Sequence of chain 1.B:
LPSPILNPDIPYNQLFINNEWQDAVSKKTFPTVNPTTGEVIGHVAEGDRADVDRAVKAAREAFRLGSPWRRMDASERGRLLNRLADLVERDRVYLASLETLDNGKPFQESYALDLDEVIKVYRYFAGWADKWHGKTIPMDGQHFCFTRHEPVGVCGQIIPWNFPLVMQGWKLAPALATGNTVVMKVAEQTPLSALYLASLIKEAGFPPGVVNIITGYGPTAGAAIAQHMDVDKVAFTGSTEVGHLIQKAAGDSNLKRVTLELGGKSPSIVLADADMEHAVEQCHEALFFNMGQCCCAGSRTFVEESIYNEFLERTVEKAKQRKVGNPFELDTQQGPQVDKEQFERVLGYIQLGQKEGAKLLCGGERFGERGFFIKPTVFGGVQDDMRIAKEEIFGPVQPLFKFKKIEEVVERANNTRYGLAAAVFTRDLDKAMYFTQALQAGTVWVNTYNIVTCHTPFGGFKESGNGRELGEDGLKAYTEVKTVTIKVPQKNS

A small-molecule ligand and the protein it binds are described below.
Small molecule (SMILES): COc1ccccc1-n1cc(-c2ccc(-c3ccccc3)cc2)[n+]2c1CCCCC2

Binding-site contacts:
Ligand atom N4 contacts residue ASN455 of chain 1.B at 3.5 Å (h-bond).
Ligand atom C25 contacts residue LEU118 of chain 1.B at 4.0 Å (hydrophobic).
Ligand atom C14 contacts residue GLU290 of chain 1.B at 3.7 Å.
Ligand atom C29 contacts residue GLU122 of chain 1.B at 3.6 Å.
Ligand atom C18 contacts residue ASN455 of chain 1.B at 3.8 Å.
Ligand atom N2 contacts residue PHE294 of chain 1.B at 3.8 Å.
Ligand atom C29 contacts residue ASN455 of chain 1.B at 3.8 Å.
Ligand atom C22 contacts residue PHE168 of chain 1.B at 3.6 Å (hydrophobic).
Ligand atom C21 contacts residue PHE168 of chain 1.B at 3.7 Å (hydrophobic).
Ligand atom C15 contacts residue GLU290 of chain 1.B at 3.7 Å.
Ligand atom C1 contacts residue PHE294 of chain 1.B at 3.4 Å (hydrophobic).
Ligand atom C30 contacts residue ASN455 of chain 1.B at 4.0 Å.
Ligand atom O24 contacts residue PHE294 of chain 1.B at 3.7 Å.
Ligand atom C16 contacts residue GLU290 of chain 1.B at 3.8 Å.
Ligand atom C30 contacts residue VAL457 of chain 1.B at 3.7 Å (hydrophobic).
Ligand atom C7 contacts residue LEU118 of chain 1.B at 3.8 Å (hydrophobic).
Ligand atom C19 contacts residue PHE294 of chain 1.B at 4.0 Å (hydrophobic).
Ligand atom C29 contacts residue THR458 of chain 1.B at 4.1 Å.
Ligand atom C17 contacts residue GLN287 of chain 1.B at 3.8 Å.
Ligand atom C16 contacts residue GLU286 of chain 1.B at 3.8 Å.
Ligand atom C25 contacts residue ASP119 of chain 1.B at 3.6 Å.
Ligand atom C7 contacts residue PHE294 of chain 1.B at 3.8 Å (hydrophobic).
Ligand atom C8 contacts residue GLU290 of chain 1.B at 3.9 Å.
Ligand atom C12 contacts residue GLU290 of chain 1.B at 3.8 Å.
Ligand atom N2 contacts residue ASN455 of chain 1.B at 3.2 Å (h-bond).
Ligand atom C18 contacts residue PHE294 of chain 1.B at 3.6 Å (hydrophobic).
Ligand atom C16 contacts residue GLN287 of chain 1.B at 3.6 Å.
Ligand atom C20 contacts residue CYS299 of chain 1.B at 3.8 Å (hydrophobic).
Ligand atom C28 contacts residue THR458 of chain 1.B at 4.1 Å.
Ligand atom C13 contacts residue GLU290 of chain 1.B at 3.7 Å.
Ligand atom C1 contacts residue ASN455 of chain 1.B at 3.4 Å.
Ligand atom C5 contacts residue ASN455 of chain 1.B at 3.5 Å.
Ligand atom C11 contacts residue TYR454 of chain 1.B at 4.0 Å (hydrophobic).
Ligand atom C23 contacts residue PHE294 of chain 1.B at 3.8 Å (hydrophobic).
Ligand atom C3 contacts residue ASN455 of chain 1.B at 3.3 Å.
Ligand atom C30 contacts residue GLU122 of chain 1.B at 3.7 Å.
Ligand atom C29 contacts residue VAL457 of chain 1.B at 3.1 Å (hydrophobic).
Ligand atom C17 contacts residue GLU290 of chain 1.B at 3.9 Å.
Ligand atom C15 contacts residue GLU286 of chain 1.B at 3.7 Å.
Ligand atom C19 contacts residue ASN455 of chain 1.B at 3.6 Å.